Binding-site contacts:
Ligand atom O1 contacts residue HIS152 of chain 7.A at 4.1 Å.
Ligand atom O2 contacts residue GLU266 of chain 7.A at 3.4 Å (salt-bridge).
Ligand atom O2 contacts residue HIS200 of chain 7.A at 3.3 Å.
Ligand atom C2 contacts residue FE21 of chain 7.B at 3.0 Å.
Ligand atom C4 contacts residue TYR178 of chain 7.A at 3.7 Å (hydrophobic).
Ligand atom C10 contacts residue PHE192 of chain 7.A at 3.9 Å (hydrophobic).
Ligand atom O1 contacts residue TYR256 of chain 7.A at 2.6 Å (h-bond).
Ligand atom C2 contacts residue HIS247 of chain 7.A at 3.2 Å.
Ligand atom C3 contacts residue ASN249 of chain 7.A at 3.3 Å.
Ligand atom C6 contacts residue PHE192 of chain 7.A at 3.7 Å (hydrophobic).
Ligand atom C4 contacts residue PHE192 of chain 7.A at 3.6 Å (hydrophobic).
Ligand atom C4 contacts residue ASN249 of chain 7.A at 3.4 Å.
Ligand atom O2 contacts residue HIS247 of chain 7.A at 3.4 Å (h-bond).
Ligand atom O1 contacts residue HIS215 of chain 7.A at 2.8 Å (h-bond).
Ligand atom C5 contacts residue HIS247 of chain 7.A at 3.6 Å.
Ligand atom C3 contacts residue PHE192 of chain 7.A at 3.7 Å (hydrophobic).
Ligand atom C7 contacts residue LEU190 of chain 7.A at 3.6 Å (hydrophobic).
Ligand atom C1 contacts residue TYR256 of chain 7.A at 3.0 Å (hydrophobic).
Ligand atom C3 contacts residue HIS200 of chain 7.A at 3.8 Å.
Ligand atom C4 contacts residue HIS247 of chain 7.A at 3.2 Å.
Ligand atom C1 contacts residue PHE192 of chain 7.A at 4.0 Å (hydrophobic).
Ligand atom C9 contacts residue TYR256 of chain 7.A at 3.5 Å (hydrophobic).
Ligand atom C10 contacts residue TYR256 of chain 7.A at 3.4 Å (hydrophobic).
Ligand atom C1 contacts residue FE21 of chain 7.B at 2.9 Å.
Ligand atom O2 contacts residue TYR256 of chain 7.A at 4.1 Å.
Ligand atom C2 contacts residue PHE192 of chain 7.A at 3.9 Å (hydrophobic).
Ligand atom C2 contacts residue TYR256 of chain 7.A at 3.8 Å (hydrophobic).
Ligand atom O1 contacts residue GLU266 of chain 7.A at 3.4 Å (salt-bridge).
Ligand atom O2 contacts residue HIS152 of chain 7.A at 3.0 Å (h-bond).
Ligand atom O1 contacts residue FE21 of chain 7.B at 2.0 Å.
Ligand atom O1 contacts residue HIS247 of chain 7.A at 4.1 Å.
Ligand atom C3 contacts residue HIS247 of chain 7.A at 3.4 Å.
Ligand atom C2 contacts residue HIS200 of chain 7.A at 3.8 Å.
Ligand atom C5 contacts residue PHE192 of chain 7.A at 3.5 Å (hydrophobic).
Ligand atom O2 contacts residue FE21 of chain 7.B at 2.1 Å.
Ligand atom C10 contacts residue HIS247 of chain 7.A at 3.6 Å.
Ligand atom C1 contacts residue HIS247 of chain 7.A at 3.5 Å.
Ligand atom C7 contacts residue LEU301 of chain 7.A at 4.1 Å (hydrophobic).
Ligand atom C8 contacts residue LEU190 of chain 7.A at 3.6 Å (hydrophobic).
Ligand atom C6 contacts residue TYR178 of chain 7.A at 3.7 Å (hydrophobic).

Sequence of chain 7.A:
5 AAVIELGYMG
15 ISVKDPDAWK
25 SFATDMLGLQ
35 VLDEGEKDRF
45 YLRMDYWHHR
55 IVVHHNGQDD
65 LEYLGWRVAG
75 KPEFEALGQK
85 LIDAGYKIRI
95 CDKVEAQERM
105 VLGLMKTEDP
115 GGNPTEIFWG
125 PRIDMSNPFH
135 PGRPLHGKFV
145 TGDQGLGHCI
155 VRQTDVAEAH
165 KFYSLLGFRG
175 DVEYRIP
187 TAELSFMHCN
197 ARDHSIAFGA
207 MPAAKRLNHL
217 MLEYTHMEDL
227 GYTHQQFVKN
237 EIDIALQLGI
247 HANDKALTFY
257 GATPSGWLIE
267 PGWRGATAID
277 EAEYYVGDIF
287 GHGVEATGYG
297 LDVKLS

This small molecule binds to this protein.
Small molecule (SMILES): Oc1ccc2ccccc2c1O